A small-molecule ligand and the protein it binds are described below.
Small molecule (SMILES): CC(C)C[C@H](N)P(=O)(O)C[C@H](C)C(=O)O

Sequence of chain 1.B:
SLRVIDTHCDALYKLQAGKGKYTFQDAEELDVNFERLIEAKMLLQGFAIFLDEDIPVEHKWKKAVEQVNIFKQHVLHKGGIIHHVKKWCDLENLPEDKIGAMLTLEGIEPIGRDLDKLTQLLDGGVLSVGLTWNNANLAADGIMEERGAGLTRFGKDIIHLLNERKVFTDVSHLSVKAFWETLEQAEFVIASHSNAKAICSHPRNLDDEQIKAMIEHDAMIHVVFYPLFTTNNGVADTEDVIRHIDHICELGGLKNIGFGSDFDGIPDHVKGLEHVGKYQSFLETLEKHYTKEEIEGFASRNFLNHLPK

Binding-site contacts:
Ligand atom O31 contacts residue GLU107 of chain 1.B at 3.1 Å (salt-bridge).
Ligand atom O62 contacts residue HIS174 of chain 1.B at 3.4 Å (h-bond).
Ligand atom O31 contacts residue ASP263 of chain 1.B at 2.8 Å (salt-bridge).
Ligand atom O62 contacts residue ZN1 of chain 1.H at 2.8 Å.
Ligand atom N1 contacts residue PHE51 of chain 1.B at 3.3 Å.
Ligand atom C7 contacts residue TYR227 of chain 1.B at 3.1 Å (hydrophobic).
Ligand atom O31 contacts residue HIS194 of chain 1.B at 3.5 Å (h-bond).
Ligand atom O31 contacts residue ZN1 of chain 1.H at 2.2 Å.
Ligand atom O61 contacts residue HIS174 of chain 1.B at 2.9 Å.
Ligand atom O31 contacts residue HIS9 of chain 1.B at 3.4 Å (h-bond).
Ligand atom C2 contacts residue ASP11 of chain 1.B at 3.2 Å.
Ligand atom C6 contacts residue HIS174 of chain 1.B at 3.5 Å.
Ligand atom O62 contacts residue PHE230 of chain 1.B at 3.7 Å.
Ligand atom O31 contacts residue ZN1 of chain 1.G at 2.4 Å.
Ligand atom C2 contacts residue ZN1 of chain 1.G at 3.5 Å.
Ligand atom C81 contacts residue TYR14 of chain 1.B at 3.6 Å (hydrophobic).
Ligand atom O32 contacts residue ZN1 of chain 1.H at 2.4 Å.
Ligand atom C8 contacts residue GLY266 of chain 1.B at 3.7 Å.
Ligand atom O62 contacts residue ASP263 of chain 1.B at 2.9 Å (salt-bridge).
Ligand atom O61 contacts residue ARG205 of chain 1.B at 2.9 Å (salt-bridge).
Ligand atom C6 contacts residue ASP263 of chain 1.B at 3.6 Å.
Ligand atom O61 contacts residue PHE230 of chain 1.B at 3.4 Å.
Ligand atom P contacts residue ZN1 of chain 1.H at 2.8 Å.
Ligand atom O62 contacts residue HIS194 of chain 1.B at 3.2 Å.
Ligand atom C4 contacts residue GLY266 of chain 1.B at 3.0 Å.
Ligand atom C1 contacts residue PHE51 of chain 1.B at 3.7 Å (hydrophobic).
Ligand atom C4 contacts residue ASP263 of chain 1.B at 3.1 Å.
Ligand atom O32 contacts residue GLU107 of chain 1.B at 3.6 Å (salt-bridge).
Ligand atom C5 contacts residue ASP263 of chain 1.B at 3.6 Å.
Ligand atom P contacts residue ASP263 of chain 1.B at 3.6 Å.
Ligand atom O32 contacts residue HIS174 of chain 1.B at 3.3 Å.
Ligand atom N1 contacts residue ASP11 of chain 1.B at 3.1 Å (salt-bridge).
Ligand atom O32 contacts residue TRP134 of chain 1.B at 2.6 Å (h-bond).
Ligand atom N1 contacts residue ZN1 of chain 1.G at 2.7 Å.
Ligand atom O31 contacts residue ASP11 of chain 1.B at 3.0 Å (salt-bridge).
Ligand atom N1 contacts residue GLU107 of chain 1.B at 3.0 Å (salt-bridge).
Ligand atom O62 contacts residue ARG205 of chain 1.B at 2.9 Å (salt-bridge).
Ligand atom P contacts residue ZN1 of chain 1.G at 3.5 Å.
Ligand atom C6 contacts residue ZN1 of chain 1.H at 3.4 Å.
Ligand atom C6 contacts residue PHE230 of chain 1.B at 3.6 Å (hydrophobic).